The protein below binds the small molecule below.
Small molecule (SMILES): CC(=O)N[C@@H]1[C@@H](O)[C@H](O)[C@@H](CO)O[C@H]1O

Binding-site contacts:
Ligand atom C7 contacts residue ILE532 of chain 1.D at 4.1 Å (hydrophobic).
Ligand atom O5 contacts residue ASN533 of chain 1.D at 2.5 Å (h-bond).
Ligand atom C8 contacts residue THR647 of chain 1.D at 3.8 Å.
Ligand atom O7 contacts residue ILE532 of chain 1.D at 3.6 Å.
Ligand atom O7 contacts residue ASN533 of chain 1.D at 3.3 Å (h-bond).
Ligand atom O5 contacts residue MET568 of chain 1.D at 4.3 Å.
Ligand atom C2 contacts residue ASN533 of chain 1.D at 2.5 Å.
Ligand atom C7 contacts residue ASN533 of chain 1.D at 3.4 Å.
Ligand atom C1 contacts residue ASN533 of chain 1.D at 1.4 Å.
Ligand atom N2 contacts residue ASN533 of chain 1.D at 2.9 Å (h-bond).
Ligand atom C5 contacts residue ASN533 of chain 1.D at 3.7 Å.
Ligand atom C3 contacts residue ASN533 of chain 1.D at 3.8 Å.
Ligand atom C8 contacts residue ILE532 of chain 1.D at 4.1 Å (hydrophobic).
Ligand atom C8 contacts residue ASN533 of chain 1.D at 4.5 Å.
Ligand atom C4 contacts residue ASN533 of chain 1.D at 4.3 Å.

Sequence of chain 1.D:
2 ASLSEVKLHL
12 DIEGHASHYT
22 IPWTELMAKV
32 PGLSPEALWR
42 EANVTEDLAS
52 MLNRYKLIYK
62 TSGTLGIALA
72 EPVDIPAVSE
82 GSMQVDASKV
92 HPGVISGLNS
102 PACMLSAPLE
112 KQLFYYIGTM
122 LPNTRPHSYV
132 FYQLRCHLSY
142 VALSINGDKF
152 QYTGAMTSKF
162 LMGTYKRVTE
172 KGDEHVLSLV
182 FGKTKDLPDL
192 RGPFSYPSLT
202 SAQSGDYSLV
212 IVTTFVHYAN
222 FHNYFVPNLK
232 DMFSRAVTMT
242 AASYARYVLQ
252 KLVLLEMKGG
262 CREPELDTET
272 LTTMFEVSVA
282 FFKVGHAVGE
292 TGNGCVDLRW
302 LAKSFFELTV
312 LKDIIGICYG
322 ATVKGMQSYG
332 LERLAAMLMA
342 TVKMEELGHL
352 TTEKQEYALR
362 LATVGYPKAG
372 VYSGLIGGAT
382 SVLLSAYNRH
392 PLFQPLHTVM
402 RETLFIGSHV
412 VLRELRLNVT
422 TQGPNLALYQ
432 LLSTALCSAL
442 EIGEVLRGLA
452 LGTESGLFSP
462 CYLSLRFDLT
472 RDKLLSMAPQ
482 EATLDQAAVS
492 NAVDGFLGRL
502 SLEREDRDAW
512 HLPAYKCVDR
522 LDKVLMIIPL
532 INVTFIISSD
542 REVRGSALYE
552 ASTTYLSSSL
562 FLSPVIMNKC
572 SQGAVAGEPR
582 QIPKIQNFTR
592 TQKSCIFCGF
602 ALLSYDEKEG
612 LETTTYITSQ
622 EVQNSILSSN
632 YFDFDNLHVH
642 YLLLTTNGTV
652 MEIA